Binding-site contacts:
Ligand atom C5 contacts residue PHE1100 of chain 1.C at 3.9 Å (hydrophobic).
Ligand atom C7 contacts residue ASN1095 of chain 1.C at 3.8 Å.
Ligand atom O6 contacts residue PHE1100 of chain 1.C at 4.3 Å.
Ligand atom N2 contacts residue THR1097 of chain 1.C at 2.9 Å (h-bond).
Ligand atom C8 contacts residue ASN1095 of chain 1.C at 3.6 Å.
Ligand atom C4 contacts residue ASN1095 of chain 1.C at 4.2 Å.
Ligand atom C1 contacts residue THR1097 of chain 1.C at 3.7 Å.
Ligand atom C1 contacts residue HIS1098 of chain 1.C at 3.8 Å.
Ligand atom O3 contacts residue THR1097 of chain 1.C at 4.0 Å.
Ligand atom C3 contacts residue ASN1095 of chain 1.C at 3.7 Å.
Ligand atom C1 contacts residue PHE1100 of chain 1.C at 4.1 Å (hydrophobic).
Ligand atom C2 contacts residue THR1097 of chain 1.C at 3.5 Å.
Ligand atom C3 contacts residue THR1097 of chain 1.C at 3.4 Å.
Ligand atom N2 contacts residue ASN1095 of chain 1.C at 2.8 Å (h-bond).
Ligand atom O4 contacts residue HIS1098 of chain 1.C at 3.4 Å.
Ligand atom C6 contacts residue HIS1098 of chain 1.C at 4.4 Å.
Ligand atom C4 contacts residue HIS1098 of chain 1.C at 3.7 Å.
Ligand atom C2 contacts residue HIS1098 of chain 1.C at 4.1 Å.
Ligand atom O5 contacts residue PHE1100 of chain 1.C at 3.5 Å.
Ligand atom C8 contacts residue THR1097 of chain 1.C at 3.9 Å.
Ligand atom O5 contacts residue HIS1098 of chain 1.C at 4.0 Å.
Ligand atom C5 contacts residue ASN1095 of chain 1.C at 3.7 Å.
Ligand atom C7 contacts residue THR1097 of chain 1.C at 3.8 Å.
Ligand atom O5 contacts residue ASN1095 of chain 1.C at 2.5 Å (h-bond).
Ligand atom C3 contacts residue HIS1098 of chain 1.C at 3.4 Å.
Ligand atom O7 contacts residue ASN1095 of chain 1.C at 4.3 Å.
Ligand atom C2 contacts residue ASN1095 of chain 1.C at 2.4 Å.
Ligand atom C6 contacts residue PHE1100 of chain 1.C at 3.7 Å (hydrophobic).
Ligand atom C1 contacts residue ASN1095 of chain 1.C at 1.4 Å.
Ligand atom O3 contacts residue HIS1098 of chain 1.C at 4.4 Å.
Ligand atom C5 contacts residue HIS1098 of chain 1.C at 3.3 Å.

Sequence of chain 1.C:
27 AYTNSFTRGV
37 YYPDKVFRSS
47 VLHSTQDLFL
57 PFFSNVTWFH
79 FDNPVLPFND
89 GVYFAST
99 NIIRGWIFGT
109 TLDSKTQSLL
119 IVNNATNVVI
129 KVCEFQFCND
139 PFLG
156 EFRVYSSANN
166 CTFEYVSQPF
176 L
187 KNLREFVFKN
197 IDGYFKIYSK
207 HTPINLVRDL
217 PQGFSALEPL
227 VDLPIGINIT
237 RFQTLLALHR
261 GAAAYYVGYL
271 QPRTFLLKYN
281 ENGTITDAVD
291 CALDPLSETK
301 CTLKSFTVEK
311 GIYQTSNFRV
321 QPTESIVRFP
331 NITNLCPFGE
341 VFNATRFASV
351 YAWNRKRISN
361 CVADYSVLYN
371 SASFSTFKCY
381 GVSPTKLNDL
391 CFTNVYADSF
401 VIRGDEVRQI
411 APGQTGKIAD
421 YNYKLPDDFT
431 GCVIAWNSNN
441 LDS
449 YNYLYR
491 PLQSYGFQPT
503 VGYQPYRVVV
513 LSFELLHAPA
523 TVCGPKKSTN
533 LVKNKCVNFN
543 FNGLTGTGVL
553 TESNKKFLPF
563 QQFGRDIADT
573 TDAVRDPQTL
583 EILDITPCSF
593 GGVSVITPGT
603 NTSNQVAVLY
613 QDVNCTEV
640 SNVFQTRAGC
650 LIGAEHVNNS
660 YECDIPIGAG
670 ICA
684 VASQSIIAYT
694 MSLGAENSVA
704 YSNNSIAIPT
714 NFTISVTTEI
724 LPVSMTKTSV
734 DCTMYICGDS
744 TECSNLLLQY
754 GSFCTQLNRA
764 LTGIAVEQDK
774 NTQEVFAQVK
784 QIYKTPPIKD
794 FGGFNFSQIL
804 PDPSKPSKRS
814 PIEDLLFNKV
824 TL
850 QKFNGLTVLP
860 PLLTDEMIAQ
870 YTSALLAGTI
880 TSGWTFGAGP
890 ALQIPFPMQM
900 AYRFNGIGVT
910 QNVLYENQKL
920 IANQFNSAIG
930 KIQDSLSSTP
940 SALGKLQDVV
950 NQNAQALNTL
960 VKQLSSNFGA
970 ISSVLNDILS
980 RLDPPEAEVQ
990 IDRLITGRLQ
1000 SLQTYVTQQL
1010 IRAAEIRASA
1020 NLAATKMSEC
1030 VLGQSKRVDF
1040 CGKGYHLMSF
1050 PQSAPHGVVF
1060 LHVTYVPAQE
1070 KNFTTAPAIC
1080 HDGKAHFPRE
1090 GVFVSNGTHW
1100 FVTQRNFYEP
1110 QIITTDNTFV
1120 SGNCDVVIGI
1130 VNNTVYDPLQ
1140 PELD

The small molecule below binds the protein below.
Small molecule (SMILES): CC(=O)N[C@H]1[C@H](O[C@H]2[C@H](O)[C@@H](NC(C)=O)CO[C@@H]2CO)O[C@H](CO)[C@@H](O)[C@@H]1O